Binding-site contacts:
Ligand atom C24 contacts residue SER231 of chain 1.C at 3.2 Å.
Ligand atom C24 contacts residue VAL232 of chain 1.C at 3.5 Å (hydrophobic).
Ligand atom C23 contacts residue PHE283 of chain 1.C at 3.7 Å (hydrophobic).
Ligand atom C15 contacts residue GLY279 of chain 1.C at 2.9 Å.
Ligand atom N4 contacts residue GLY279 of chain 1.C at 3.5 Å (h-bond).
Ligand atom C30 contacts residue MET267 of chain 1.C at 3.6 Å (hydrophobic).
Ligand atom C5 contacts residue PHE283 of chain 1.C at 3.7 Å (hydrophobic).
Ligand atom N14 contacts residue TYR247 of chain 1.C at 2.8 Å (h-bond).
Ligand atom C30 contacts residue GLU275 of chain 1.C at 3.3 Å.
Ligand atom C11 contacts residue LEU189 of chain 1.C at 3.6 Å (hydrophobic).
Ligand atom C1 contacts residue PHE283 of chain 1.C at 3.6 Å (hydrophobic).
Ligand atom C16 contacts residue MET267 of chain 1.C at 3.8 Å (hydrophobic).
Ligand atom C28 contacts residue GLU275 of chain 1.C at 3.4 Å.
Ligand atom C25 contacts residue GLN280 of chain 1.C at 3.4 Å.
Ligand atom C13 contacts residue MET267 of chain 1.C at 3.4 Å (hydrophobic).
Ligand atom C29 contacts residue MET267 of chain 1.C at 3.1 Å (hydrophobic).
Ligand atom C28 contacts residue TYR247 of chain 1.C at 3.4 Å (hydrophobic).
Ligand atom N8 contacts residue MET267 of chain 1.C at 3.4 Å (h-bond).
Ligand atom N14 contacts residue MET267 of chain 1.C at 3.7 Å.
Ligand atom C9 contacts residue MET267 of chain 1.C at 3.6 Å (hydrophobic).
Ligand atom N19 contacts residue SER231 of chain 1.C at 3.5 Å.
Ligand atom C28 contacts residue VAL276 of chain 1.C at 3.6 Å (hydrophobic).
Ligand atom C27 contacts residue MET267 of chain 1.C at 3.5 Å (hydrophobic).
Ligand atom C16 contacts residue GLY279 of chain 1.C at 3.7 Å.
Ligand atom C29 contacts residue PRO266 of chain 1.C at 3.5 Å (hydrophobic).
Ligand atom C13 contacts residue TYR247 of chain 1.C at 3.3 Å (hydrophobic).
Ligand atom N8 contacts residue PHE283 of chain 1.C at 3.4 Å.
Ligand atom C16 contacts residue PHE283 of chain 1.C at 3.5 Å (hydrophobic).
Ligand atom C9 contacts residue TYR247 of chain 1.C at 3.8 Å (hydrophobic).
Ligand atom N18 contacts residue VAL232 of chain 1.C at 3.6 Å.
Ligand atom C30 contacts residue PRO266 of chain 1.C at 3.6 Å (hydrophobic).
Ligand atom N19 contacts residue VAL232 of chain 1.C at 3.8 Å.
Ligand atom N14 contacts residue GLY279 of chain 1.C at 3.4 Å.
Ligand atom C7 contacts residue LEU189 of chain 1.C at 3.4 Å (hydrophobic).
Ligand atom O17 contacts residue GLN280 of chain 1.C at 2.9 Å (h-bond).
Ligand atom C23 contacts residue GLY279 of chain 1.C at 3.5 Å.
Ligand atom N2 contacts residue PHE283 of chain 1.C at 3.5 Å.
Ligand atom C28 contacts residue MET267 of chain 1.C at 3.8 Å (hydrophobic).
Ligand atom C3 contacts residue PHE283 of chain 1.C at 3.6 Å (hydrophobic).
Ligand atom C9 contacts residue GLY279 of chain 1.C at 3.3 Å.

The small molecule below binds the protein below.
Small molecule (SMILES): O=C(N[C@@H]1CCN(c2ccccn2)C1)c1nc(C2CC2)ccc1Nc1cncnc1

Sequence of chain 1.C:
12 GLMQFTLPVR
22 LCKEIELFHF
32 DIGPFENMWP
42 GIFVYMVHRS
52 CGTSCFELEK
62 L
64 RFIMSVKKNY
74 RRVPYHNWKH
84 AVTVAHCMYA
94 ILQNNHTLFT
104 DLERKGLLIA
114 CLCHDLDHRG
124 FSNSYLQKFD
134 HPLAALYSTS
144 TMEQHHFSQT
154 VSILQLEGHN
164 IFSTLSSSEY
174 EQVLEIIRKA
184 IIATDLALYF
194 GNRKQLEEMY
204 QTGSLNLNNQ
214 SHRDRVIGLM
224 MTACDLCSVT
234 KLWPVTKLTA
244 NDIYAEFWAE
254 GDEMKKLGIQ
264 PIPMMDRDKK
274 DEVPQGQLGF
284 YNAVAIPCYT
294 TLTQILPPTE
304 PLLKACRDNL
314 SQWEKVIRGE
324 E